Sequence of chain 1.X:
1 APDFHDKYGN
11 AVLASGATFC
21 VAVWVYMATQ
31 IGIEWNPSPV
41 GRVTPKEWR

Sequence of chain 1.Q:
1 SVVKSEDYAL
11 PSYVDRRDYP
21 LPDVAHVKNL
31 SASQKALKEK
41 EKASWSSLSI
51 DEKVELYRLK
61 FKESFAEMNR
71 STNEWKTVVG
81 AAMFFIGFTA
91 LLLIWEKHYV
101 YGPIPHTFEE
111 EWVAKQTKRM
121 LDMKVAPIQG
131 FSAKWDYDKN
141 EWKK

Binding-site contacts:
Ligand atom C34 contacts residue LEU91 of chain 1.Q at 4.3 Å (hydrophobic).
Ligand atom C37 contacts residue LEU91 of chain 1.Q at 4.4 Å (hydrophobic).
Ligand atom C31 contacts residue PHE19 of chain 1.X at 4.1 Å (hydrophobic).
Ligand atom C19 contacts residue PHE19 of chain 1.X at 4.2 Å (hydrophobic).
Ligand atom C18 contacts residue ALA22 of chain 1.X at 3.6 Å (hydrophobic).
Ligand atom C25 contacts residue PHE19 of chain 1.X at 3.8 Å (hydrophobic).
Ligand atom C28 contacts residue PHE19 of chain 1.X at 4.0 Å (hydrophobic).
Ligand atom C22 contacts residue PHE19 of chain 1.X at 4.1 Å (hydrophobic).

The small molecule below binds the protein below.
Small molecule (SMILES): CCCCCCCCCCO[C@@H]1O[C@H](CO)[C@@H](O[C@H]2O[C@H](CO)[C@@H](O)[C@H](O)[C@H]2O)[C@H](O)[C@H]1O